Sequence of chain 1.B:
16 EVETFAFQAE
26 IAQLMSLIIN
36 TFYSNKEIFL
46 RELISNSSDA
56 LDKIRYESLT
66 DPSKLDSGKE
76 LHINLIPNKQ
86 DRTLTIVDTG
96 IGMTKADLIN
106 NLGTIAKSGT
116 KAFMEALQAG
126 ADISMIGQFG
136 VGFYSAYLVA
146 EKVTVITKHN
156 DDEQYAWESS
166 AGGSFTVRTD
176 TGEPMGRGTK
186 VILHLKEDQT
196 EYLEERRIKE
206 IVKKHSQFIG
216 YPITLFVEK

Binding-site contacts:
Ligand atom C8 contacts residue LEU107 of chain 1.B at 3.9 Å (hydrophobic).
Ligand atom N5 contacts residue THR184 of chain 1.B at 3.9 Å.
Ligand atom S1 contacts residue ILE96 of chain 1.B at 3.6 Å.
Ligand atom S1 contacts residue ALA55 of chain 1.B at 3.9 Å.
Ligand atom C8 contacts residue MET98 of chain 1.B at 4.4 Å (hydrophobic).
Ligand atom C2 contacts residue THR184 of chain 1.B at 4.0 Å.
Ligand atom S1 contacts residue THR184 of chain 1.B at 4.2 Å.
Ligand atom C2 contacts residue ALA55 of chain 1.B at 4.4 Å (hydrophobic).
Ligand atom C6 contacts residue ILE96 of chain 1.B at 3.6 Å (hydrophobic).
Ligand atom N3 contacts residue MET98 of chain 1.B at 3.7 Å.
Ligand atom C2 contacts residue ASN51 of chain 1.B at 4.1 Å.
Ligand atom C6 contacts residue GLY97 of chain 1.B at 4.0 Å.
Ligand atom N4 contacts residue ASP93 of chain 1.B at 4.2 Å.
Ligand atom C6 contacts residue MET98 of chain 1.B at 3.9 Å (hydrophobic).
Ligand atom N4 contacts residue ASN51 of chain 1.B at 4.3 Å.
Ligand atom C3 contacts residue ASN51 of chain 1.B at 4.5 Å.
Ligand atom C4 contacts residue ALA55 of chain 1.B at 4.0 Å (hydrophobic).
Ligand atom N4 contacts residue THR184 of chain 1.B at 3.5 Å (h-bond).
Ligand atom S1 contacts residue GLY97 of chain 1.B at 3.6 Å.
Ligand atom C2 contacts residue ASP93 of chain 1.B at 4.0 Å.
Ligand atom N4 contacts residue ALA55 of chain 1.B at 3.5 Å.
Ligand atom C2 contacts residue SER52 of chain 1.B at 4.5 Å.
Ligand atom C4 contacts residue MET98 of chain 1.B at 4.0 Å (hydrophobic).
Ligand atom N1 contacts residue THR184 of chain 1.B at 4.5 Å.
Ligand atom N5 contacts residue SER52 of chain 1.B at 3.7 Å.
Ligand atom C8 contacts residue ASN51 of chain 1.B at 4.2 Å.
Ligand atom C3 contacts residue MET98 of chain 1.B at 4.0 Å (hydrophobic).
Ligand atom N5 contacts residue ASP93 of chain 1.B at 2.9 Å (salt-bridge).
Ligand atom S1 contacts residue MET98 of chain 1.B at 3.7 Å.
Ligand atom C4 contacts residue THR184 of chain 1.B at 3.9 Å.
Ligand atom N1 contacts residue ASN51 of chain 1.B at 3.8 Å.
Ligand atom N5 contacts residue ASN51 of chain 1.B at 4.0 Å.

This small molecule binds to this protein.
Small molecule (SMILES): CSc1nc(C)nc(N)n1